A small-molecule ligand and the protein it binds are described below.
Small molecule (SMILES): Nc1ncnc2c1ncn2[C@@H]1O[C@H](CO)[C@@H](O[P](=O)(O)OC[C@H]2O[C@@H](n3ccc(=O)[nH]c3=O)[C@H](O)[C@@H]2O[P](=O)(O)OC[C@H]2O[C@@H](n3cnc4c(N)ncnc43)[C@H](O)[C@@H]2O[P](=O)(O)OC[C@H]2O[C@@H](n3ccc(=O)[nH]c3=O)[C@H](O)[C@@H]2O[P](=O)(O)OC[C@H]2O[C@@H](n3ccc(=O)[nH]c3=O)[C@H](O)[C@@H]2O[P](=O)(O)OC[C@H]2O[C@@H](n3ccc(=O)[nH]c3=O)[C@H](O)[C@@H]2O[P](=O)(O)OC[C@H]2O[C@@H](n3ccc(=O)[nH]c3=O)[C@H](O)[C@@H]2O)[C@H]1O

Sequence of chain 1.A:
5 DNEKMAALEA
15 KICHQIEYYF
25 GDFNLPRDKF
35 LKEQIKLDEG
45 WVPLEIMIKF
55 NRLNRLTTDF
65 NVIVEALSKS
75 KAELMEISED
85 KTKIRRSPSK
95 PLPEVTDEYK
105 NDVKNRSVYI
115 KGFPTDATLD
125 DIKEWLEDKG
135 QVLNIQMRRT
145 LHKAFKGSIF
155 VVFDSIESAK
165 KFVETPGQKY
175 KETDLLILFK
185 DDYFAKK

Binding-site contacts:
Ligand atom C4 contacts residue TYR22 of chain 1.A at 3.4 Å (hydrophobic).
Ligand atom C5 contacts residue PHE54 of chain 1.A at 3.5 Å (hydrophobic).
Ligand atom N3 contacts residue TYR22 of chain 1.A at 3.5 Å.
Ligand atom OP1 contacts residue TYR23 of chain 1.A at 2.6 Å (h-bond).
Ligand atom N3 contacts residue LYS53 of chain 1.A at 2.9 Å (salt-bridge).
Ligand atom C2 contacts residue TYR22 of chain 1.A at 3.5 Å (hydrophobic).
Ligand atom C5 contacts residue LYS53 of chain 1.A at 3.6 Å.
Ligand atom OP1 contacts residue PHE54 of chain 1.A at 3.6 Å.
Ligand atom C3' contacts residue ASP32 of chain 1.A at 3.4 Å.
Ligand atom O3' contacts residue ARG56 of chain 1.A at 3.5 Å.
Ligand atom O2 contacts residue GLN19 of chain 1.A at 2.9 Å (h-bond).
Ligand atom C4 contacts residue PHE34 of chain 1.A at 3.5 Å (hydrophobic).
Ligand atom C2 contacts residue ASN55 of chain 1.A at 3.2 Å.
Ligand atom N1 contacts residue ASN55 of chain 1.A at 3.6 Å (h-bond).
Ligand atom O4' contacts residue LEU123 of chain 1.A at 3.2 Å.
Ligand atom O3' contacts residue ASP32 of chain 1.A at 2.3 Å (salt-bridge).
Ligand atom O4' contacts residue ARG56 of chain 1.A at 3.3 Å.
Ligand atom O2' contacts residue ASP32 of chain 1.A at 3.0 Å (salt-bridge).
Ligand atom O2' contacts residue ASN55 of chain 1.A at 3.0 Å (h-bond).
Ligand atom O2 contacts residue ARG56 of chain 1.A at 3.5 Å.
Ligand atom C6 contacts residue PHE54 of chain 1.A at 3.5 Å (hydrophobic).
Ligand atom OP1 contacts residue ARG56 of chain 1.A at 2.9 Å (salt-bridge).
Ligand atom O2' contacts residue TYR22 of chain 1.A at 3.6 Å.
Ligand atom O4 contacts residue LYS33 of chain 1.A at 3.4 Å.
Ligand atom C5 contacts residue TYR22 of chain 1.A at 3.4 Å (hydrophobic).
Ligand atom O4 contacts residue ASN138 of chain 1.A at 3.4 Å.
Ligand atom C5 contacts residue ILE139 of chain 1.A at 3.1 Å (hydrophobic).
Ligand atom N1 contacts residue TYR22 of chain 1.A at 3.6 Å.
Ligand atom OP1 contacts residue ASN55 of chain 1.A at 3.3 Å (h-bond).
Ligand atom C4' contacts residue ARG56 of chain 1.A at 3.6 Å.
Ligand atom O4 contacts residue ILE139 of chain 1.A at 2.9 Å (h-bond).
Ligand atom O2 contacts residue ASN55 of chain 1.A at 2.9 Å (h-bond).
Ligand atom O2' contacts residue TYR23 of chain 1.A at 3.5 Å.
Ligand atom O4 contacts residue LYS53 of chain 1.A at 3.2 Å.
Ligand atom O4 contacts residue TYR22 of chain 1.A at 3.6 Å.
Ligand atom N3 contacts residue ASN55 of chain 1.A at 3.6 Å (h-bond).
Ligand atom C5 contacts residue PHE34 of chain 1.A at 3.6 Å (hydrophobic).
Ligand atom C1' contacts residue ARG56 of chain 1.A at 3.5 Å.
Ligand atom OP2 contacts residue ASN55 of chain 1.A at 3.5 Å.
Ligand atom O2' contacts residue PHE34 of chain 1.A at 3.5 Å.